Binding-site contacts:
Ligand atom O5 contacts residue HIS150 of chain 1.A at 3.9 Å.
Ligand atom O3 contacts residue ARG108 of chain 1.A at 4.4 Å.
Ligand atom C6 contacts residue ASN146 of chain 1.A at 4.0 Å.
Ligand atom C8 contacts residue NAG1 of chain 1.D at 3.8 Å.
Ligand atom O4 contacts residue MET143 of chain 1.A at 4.1 Å.
Ligand atom C3 contacts residue NAG1 of chain 1.D at 3.8 Å.
Ligand atom O4 contacts residue GLU144 of chain 1.A at 4.2 Å.
Ligand atom C6 contacts residue MET143 of chain 1.A at 4.1 Å (hydrophobic).
Ligand atom C5 contacts residue GLU144 of chain 1.A at 3.8 Å.
Ligand atom C5 contacts residue MET143 of chain 1.A at 3.7 Å (hydrophobic).
Ligand atom C6 contacts residue SER145 of chain 1.A at 4.5 Å.
Ligand atom C1 contacts residue HIS150 of chain 1.A at 4.0 Å.
Ligand atom O4 contacts residue NAG1 of chain 1.D at 1.4 Å.
Ligand atom C6 contacts residue NAG1 of chain 1.D at 4.4 Å.
Ligand atom C5 contacts residue NAG1 of chain 1.D at 3.1 Å.
Ligand atom O6 contacts residue ASN146 of chain 1.A at 4.3 Å.
Ligand atom C6 contacts residue ARG108 of chain 1.A at 4.1 Å.
Ligand atom C4 contacts residue NAG1 of chain 1.D at 2.3 Å.
Ligand atom CB contacts residue ARG108 of chain 1.A at 4.5 Å.
Ligand atom C4 contacts residue GLU144 of chain 1.A at 4.4 Å.
Ligand atom O5 contacts residue NAG1 of chain 1.D at 3.6 Å.
Ligand atom C6 contacts residue GLY142 of chain 1.A at 4.3 Å.
Ligand atom C4 contacts residue MET143 of chain 1.A at 3.5 Å (hydrophobic).
Ligand atom O6 contacts residue HIS150 of chain 1.A at 4.4 Å.
Ligand atom N2 contacts residue NAG1 of chain 1.D at 3.9 Å.
Ligand atom O5 contacts residue GLU144 of chain 1.A at 4.3 Å.
Ligand atom C7 contacts residue NAG1 of chain 1.D at 4.3 Å.
Ligand atom O6 contacts residue ARG108 of chain 1.A at 3.9 Å.

A small-molecule ligand and the protein it binds are described below.
Small molecule (SMILES): CC(=O)N[C@H]1[C@@H]2OC[C@@H](O2)[C@@H](O)[C@@H]1O[C@H](C)C(=O)O

Sequence of chain 1.A:
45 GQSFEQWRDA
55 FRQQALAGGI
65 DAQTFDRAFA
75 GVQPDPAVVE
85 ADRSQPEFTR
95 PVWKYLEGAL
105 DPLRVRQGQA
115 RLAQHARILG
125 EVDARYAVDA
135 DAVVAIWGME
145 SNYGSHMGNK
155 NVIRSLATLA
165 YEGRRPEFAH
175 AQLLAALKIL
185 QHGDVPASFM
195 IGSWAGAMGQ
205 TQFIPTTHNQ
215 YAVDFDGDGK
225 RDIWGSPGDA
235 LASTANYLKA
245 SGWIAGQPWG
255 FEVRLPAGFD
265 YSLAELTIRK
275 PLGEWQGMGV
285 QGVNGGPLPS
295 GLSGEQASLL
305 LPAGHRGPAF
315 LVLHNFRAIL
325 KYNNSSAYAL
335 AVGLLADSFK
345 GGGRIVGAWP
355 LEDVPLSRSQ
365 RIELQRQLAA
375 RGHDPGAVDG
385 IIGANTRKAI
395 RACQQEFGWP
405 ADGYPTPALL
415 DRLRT